Sequence of chain 1.E:
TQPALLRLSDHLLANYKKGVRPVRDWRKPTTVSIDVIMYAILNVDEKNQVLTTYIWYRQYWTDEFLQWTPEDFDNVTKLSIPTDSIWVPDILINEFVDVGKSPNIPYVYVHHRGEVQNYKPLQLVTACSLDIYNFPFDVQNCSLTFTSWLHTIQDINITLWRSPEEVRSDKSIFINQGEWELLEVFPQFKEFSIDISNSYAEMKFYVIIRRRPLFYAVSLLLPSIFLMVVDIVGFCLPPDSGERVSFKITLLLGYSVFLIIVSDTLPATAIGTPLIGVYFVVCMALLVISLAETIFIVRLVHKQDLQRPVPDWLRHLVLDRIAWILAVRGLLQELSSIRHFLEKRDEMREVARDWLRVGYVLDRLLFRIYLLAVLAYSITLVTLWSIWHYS

Binding-site contacts:
Ligand atom C7 contacts residue TYR206 of chain 1.E at 3.4 Å (hydrophobic).
Ligand atom C2 contacts residue ASN141 of chain 1.E at 4.5 Å.
Ligand atom C8 contacts residue TYR206 of chain 1.E at 3.4 Å (hydrophobic).
Ligand atom C3 contacts residue TYR206 of chain 1.E at 4.3 Å (hydrophobic).
Ligand atom C2 contacts residue TYR206 of chain 1.E at 3.5 Å (hydrophobic).
Ligand atom N2 contacts residue ASN141 of chain 1.E at 4.2 Å.
Ligand atom C1 contacts residue TYR206 of chain 1.E at 3.4 Å (hydrophobic).
Ligand atom N2 contacts residue TYR206 of chain 1.E at 2.6 Å (h-bond).
Ligand atom C7 contacts residue LYS190 of chain 1.E at 3.5 Å.
Ligand atom O7 contacts residue LYS190 of chain 1.E at 2.6 Å (salt-bridge).
Ligand atom C1 contacts residue ASN141 of chain 1.E at 3.5 Å.
Ligand atom C8 contacts residue LYS190 of chain 1.E at 3.7 Å.

The small molecule below binds the protein below.
Small molecule (SMILES): CC(=O)N[C@H]1[C@H](O[C@H]2[C@H](O)[C@@H](NC(C)=O)CO[C@@H]2CO)O[C@H](CO)[C@@H](O)[C@@H]1O